Sequence of chain 1.A:
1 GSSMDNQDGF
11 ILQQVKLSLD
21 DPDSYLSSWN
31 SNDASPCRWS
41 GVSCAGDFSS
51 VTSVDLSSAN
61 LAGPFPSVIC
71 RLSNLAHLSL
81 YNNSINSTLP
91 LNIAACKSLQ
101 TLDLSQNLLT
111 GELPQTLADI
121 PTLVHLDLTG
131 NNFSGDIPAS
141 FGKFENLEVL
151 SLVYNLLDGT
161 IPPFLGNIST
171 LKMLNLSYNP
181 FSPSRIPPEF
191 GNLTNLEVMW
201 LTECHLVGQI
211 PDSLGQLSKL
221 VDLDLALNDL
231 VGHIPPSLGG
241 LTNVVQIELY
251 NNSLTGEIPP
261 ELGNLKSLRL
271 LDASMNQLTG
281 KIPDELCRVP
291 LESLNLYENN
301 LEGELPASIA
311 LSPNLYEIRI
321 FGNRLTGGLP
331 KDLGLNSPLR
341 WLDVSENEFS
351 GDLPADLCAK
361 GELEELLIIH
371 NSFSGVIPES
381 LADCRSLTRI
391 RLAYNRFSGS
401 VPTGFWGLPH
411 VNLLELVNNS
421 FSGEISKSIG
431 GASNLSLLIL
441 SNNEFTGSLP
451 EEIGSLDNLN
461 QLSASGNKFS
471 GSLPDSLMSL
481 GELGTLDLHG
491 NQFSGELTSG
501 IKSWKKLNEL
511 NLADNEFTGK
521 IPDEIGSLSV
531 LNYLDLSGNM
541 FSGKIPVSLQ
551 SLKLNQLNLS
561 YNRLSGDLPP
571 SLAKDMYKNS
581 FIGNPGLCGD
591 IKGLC

This protein binds this small molecule.
Small molecule (SMILES): CC(=O)N[C@@H]1[C@@H](O)[C@H](O)[C@@H](CO)O[C@H]1O

Binding-site contacts:
Ligand atom C4 contacts residue ASN132 of chain 1.A at 4.2 Å.
Ligand atom O5 contacts residue LEU156 of chain 1.A at 3.4 Å.
Ligand atom C2 contacts residue THR110 of chain 1.A at 4.0 Å.
Ligand atom C1 contacts residue THR110 of chain 1.A at 4.1 Å.
Ligand atom C7 contacts residue ASN132 of chain 1.A at 3.5 Å.
Ligand atom C3 contacts residue ASN132 of chain 1.A at 3.8 Å.
Ligand atom O5 contacts residue ASN132 of chain 1.A at 2.3 Å (h-bond).
Ligand atom C5 contacts residue LEU156 of chain 1.A at 4.1 Å (hydrophobic).
Ligand atom O7 contacts residue THR110 of chain 1.A at 4.4 Å.
Ligand atom O6 contacts residue SER134 of chain 1.A at 3.9 Å.
Ligand atom C1 contacts residue ASN132 of chain 1.A at 1.4 Å.
Ligand atom C8 contacts residue ASN132 of chain 1.A at 3.6 Å.
Ligand atom O5 contacts residue THR110 of chain 1.A at 4.0 Å.
Ligand atom N2 contacts residue ASN132 of chain 1.A at 2.9 Å (h-bond).
Ligand atom C5 contacts residue ASN132 of chain 1.A at 3.7 Å.
Ligand atom C1 contacts residue LEU156 of chain 1.A at 3.4 Å (hydrophobic).
Ligand atom C2 contacts residue ASN132 of chain 1.A at 2.4 Å.
Ligand atom O7 contacts residue ASN132 of chain 1.A at 3.8 Å.